Binding-site contacts:
Ligand atom C contacts residue GLU296 of chain 1.A at 4.0 Å.
Ligand atom C contacts residue TYR292 of chain 1.A at 3.3 Å (hydrophobic).
Ligand atom CB contacts residue PRO269 of chain 1.A at 3.9 Å (hydrophobic).
Ligand atom N contacts residue GLU296 of chain 1.A at 3.2 Å (salt-bridge).
Ligand atom C3 contacts residue PHE288 of chain 1.A at 3.3 Å (hydrophobic).
Ligand atom C2 contacts residue HEM1 of chain 1.C at 3.9 Å.
Ligand atom CZ contacts residue GLU296 of chain 1.A at 3.2 Å.
Ligand atom NE contacts residue GLU296 of chain 1.A at 2.5 Å (salt-bridge).
Ligand atom C2 contacts residue PRO269 of chain 1.A at 3.7 Å (hydrophobic).
Ligand atom O contacts residue ASP301 of chain 1.A at 2.8 Å (salt-bridge).
Ligand atom OXT contacts residue ASP301 of chain 1.A at 3.6 Å.
Ligand atom CA contacts residue GLN182 of chain 1.A at 3.1 Å.
Ligand atom NH2 contacts residue HEM1 of chain 1.C at 3.4 Å.
Ligand atom N contacts residue HEM1 of chain 1.C at 3.2 Å (h-bond).
Ligand atom NH2 contacts residue GLU296 of chain 1.A at 2.6 Å (salt-bridge).
Ligand atom C1 contacts residue HEM1 of chain 1.C at 3.5 Å.
Ligand atom C3 contacts residue SER289 of chain 1.A at 3.8 Å.
Ligand atom CG contacts residue VAL271 of chain 1.A at 3.8 Å (hydrophobic).
Ligand atom CB contacts residue TYR292 of chain 1.A at 3.7 Å (hydrophobic).
Ligand atom OXT contacts residue GLN182 of chain 1.A at 3.0 Å (h-bond).
Ligand atom NE contacts residue HEM1 of chain 1.C at 3.9 Å.
Ligand atom OXT contacts residue TYR292 of chain 1.A at 2.6 Å (h-bond).
Ligand atom C3 contacts residue PRO269 of chain 1.A at 3.5 Å (hydrophobic).
Ligand atom CB contacts residue GLU296 of chain 1.A at 3.2 Å.
Ligand atom CD contacts residue GLU296 of chain 1.A at 3.1 Å.
Ligand atom C contacts residue GLN182 of chain 1.A at 3.5 Å.
Ligand atom NH2 contacts residue TRP291 of chain 1.A at 3.0 Å (h-bond).
Ligand atom C contacts residue ASP301 of chain 1.A at 3.6 Å.
Ligand atom NH1 contacts residue PRO269 of chain 1.A at 3.7 Å.
Ligand atom OXT contacts residue TYR266 of chain 1.A at 3.3 Å (h-bond).
Ligand atom CG contacts residue GLU296 of chain 1.A at 3.6 Å.
Ligand atom O contacts residue GLU296 of chain 1.A at 3.6 Å.
Ligand atom C2 contacts residue SER289 of chain 1.A at 3.6 Å.
Ligand atom CA contacts residue GLU296 of chain 1.A at 3.6 Å.
Ligand atom CD contacts residue HEM1 of chain 1.C at 3.4 Å.
Ligand atom C2 contacts residue GLY290 of chain 1.A at 3.1 Å.
Ligand atom CB contacts residue GLN182 of chain 1.A at 3.7 Å.
Ligand atom C3 contacts residue VAL271 of chain 1.A at 3.5 Å (hydrophobic).
Ligand atom CZ contacts residue HEM1 of chain 1.C at 3.9 Å.
Ligand atom O contacts residue TYR292 of chain 1.A at 3.3 Å.

Sequence of chain 1.A:
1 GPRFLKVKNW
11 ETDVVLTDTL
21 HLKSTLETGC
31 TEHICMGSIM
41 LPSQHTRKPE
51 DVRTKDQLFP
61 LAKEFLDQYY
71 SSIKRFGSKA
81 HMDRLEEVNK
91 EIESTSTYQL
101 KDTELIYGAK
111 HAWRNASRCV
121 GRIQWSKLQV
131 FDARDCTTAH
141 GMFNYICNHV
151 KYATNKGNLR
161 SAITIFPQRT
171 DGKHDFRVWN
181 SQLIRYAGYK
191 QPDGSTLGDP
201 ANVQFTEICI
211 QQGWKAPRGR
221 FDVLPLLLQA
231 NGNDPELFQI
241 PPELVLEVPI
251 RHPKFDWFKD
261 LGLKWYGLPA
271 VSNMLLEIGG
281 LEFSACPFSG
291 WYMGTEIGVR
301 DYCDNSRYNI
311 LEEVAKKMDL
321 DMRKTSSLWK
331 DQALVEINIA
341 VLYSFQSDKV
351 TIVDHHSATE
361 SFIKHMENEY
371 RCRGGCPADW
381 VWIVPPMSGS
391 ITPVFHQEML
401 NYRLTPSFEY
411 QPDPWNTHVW

The protein below binds the small molecule below.
Small molecule (SMILES): CCCNC(=[NH2+])NCCC[C@H](N)C(=O)O